A protein and the small-molecule ligand that binds it are described below.
Small molecule (SMILES): CC(=O)N[C@@H]1[C@@H](O)[C@H](O)[C@@H](CO)O[C@H]1O

Sequence of chain 1.F:
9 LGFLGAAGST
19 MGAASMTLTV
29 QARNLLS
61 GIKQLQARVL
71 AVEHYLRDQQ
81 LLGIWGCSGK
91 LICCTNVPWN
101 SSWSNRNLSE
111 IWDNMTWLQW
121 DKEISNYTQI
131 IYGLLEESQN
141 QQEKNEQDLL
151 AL

Binding-site contacts:
Ligand atom C8 contacts residue SER125 of chain 1.F at 3.8 Å.
Ligand atom C7 contacts residue ASN126 of chain 1.F at 3.2 Å.
Ligand atom C7 contacts residue TYR127 of chain 1.F at 4.1 Å (hydrophobic).
Ligand atom C3 contacts residue ASN126 of chain 1.F at 3.9 Å.
Ligand atom C8 contacts residue TYR127 of chain 1.F at 3.5 Å (hydrophobic).
Ligand atom C5 contacts residue ASN126 of chain 1.F at 3.8 Å.
Ligand atom N2 contacts residue ASN126 of chain 1.F at 2.9 Å (h-bond).
Ligand atom C8 contacts residue ASN126 of chain 1.F at 3.7 Å.
Ligand atom C4 contacts residue ASN126 of chain 1.F at 4.4 Å.
Ligand atom C1 contacts residue ASN126 of chain 1.F at 1.5 Å.
Ligand atom C8 contacts residue ILE124 of chain 1.F at 3.8 Å (hydrophobic).
Ligand atom C2 contacts residue ASN126 of chain 1.F at 2.5 Å.
Ligand atom O5 contacts residue ASN126 of chain 1.F at 2.5 Å (h-bond).
Ligand atom O7 contacts residue ASN126 of chain 1.F at 3.2 Å (h-bond).
Ligand atom C8 contacts residue GLU123 of chain 1.F at 3.0 Å.
Ligand atom C7 contacts residue GLU123 of chain 1.F at 4.2 Å.
Ligand atom O7 contacts residue TYR127 of chain 1.F at 3.4 Å (h-bond).
Ligand atom C8 contacts residue LYS122 of chain 1.F at 4.3 Å.